Sequence of chain 1.K:
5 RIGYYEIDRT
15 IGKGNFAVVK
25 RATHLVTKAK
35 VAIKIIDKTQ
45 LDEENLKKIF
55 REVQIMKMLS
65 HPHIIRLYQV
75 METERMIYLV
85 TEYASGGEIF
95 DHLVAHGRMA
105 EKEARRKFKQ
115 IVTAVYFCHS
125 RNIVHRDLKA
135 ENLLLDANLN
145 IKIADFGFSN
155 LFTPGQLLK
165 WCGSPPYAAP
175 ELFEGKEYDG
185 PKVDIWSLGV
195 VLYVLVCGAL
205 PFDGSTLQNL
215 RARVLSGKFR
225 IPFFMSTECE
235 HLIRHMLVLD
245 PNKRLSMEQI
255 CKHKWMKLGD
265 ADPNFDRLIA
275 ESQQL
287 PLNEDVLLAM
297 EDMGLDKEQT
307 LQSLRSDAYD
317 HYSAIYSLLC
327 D

Binding-site contacts:
Ligand atom C33 contacts residue GLY91 of chain 1.K at 3.7 Å.
Ligand atom C3 contacts residue ALA148 of chain 1.K at 3.6 Å (hydrophobic).
Ligand atom C28 contacts residue ILE15 of chain 1.K at 3.6 Å (hydrophobic).
Ligand atom C4 contacts residue ALA148 of chain 1.K at 3.7 Å (hydrophobic).
Ligand atom F11 contacts residue THR85 of chain 1.K at 3.5 Å.
Ligand atom F11 contacts residue LYS38 of chain 1.K at 3.4 Å.
Ligand atom F10 contacts residue ALA36 of chain 1.K at 3.5 Å.
Ligand atom C1 contacts residue ASN136 of chain 1.K at 3.5 Å.
Ligand atom O14 contacts residue ASP149 of chain 1.K at 3.3 Å.
Ligand atom N35 contacts residue ILE15 of chain 1.K at 3.2 Å.
Ligand atom F10 contacts residue THR85 of chain 1.K at 3.1 Å.
Ligand atom F21 contacts residue GLY18 of chain 1.K at 3.6 Å.
Ligand atom C19 contacts residue LYS38 of chain 1.K at 3.7 Å.
Ligand atom C1 contacts residue GLU135 of chain 1.K at 3.5 Å.
Ligand atom C4 contacts residue LEU138 of chain 1.K at 3.7 Å (hydrophobic).
Ligand atom C16 contacts residue LYS38 of chain 1.K at 3.7 Å.
Ligand atom C23 contacts residue LEU138 of chain 1.K at 3.5 Å (hydrophobic).
Ligand atom C7 contacts residue VAL23 of chain 1.K at 3.8 Å (hydrophobic).
Ligand atom C30 contacts residue LEU138 of chain 1.K at 3.7 Å (hydrophobic).
Ligand atom N24 contacts residue TYR87 of chain 1.K at 3.6 Å.
Ligand atom N24 contacts residue ALA88 of chain 1.K at 3.1 Å (h-bond).
Ligand atom C23 contacts residue GLU86 of chain 1.K at 3.6 Å.
Ligand atom O14 contacts residue LYS38 of chain 1.K at 2.9 Å (salt-bridge).
Ligand atom C9 contacts residue THR85 of chain 1.K at 3.5 Å.
Ligand atom N15 contacts residue VAL23 of chain 1.K at 3.6 Å.
Ligand atom C18 contacts residue GLY18 of chain 1.K at 3.6 Å.
Ligand atom C22 contacts residue LEU138 of chain 1.K at 3.4 Å (hydrophobic).
Ligand atom F21 contacts residue LYS38 of chain 1.K at 3.3 Å.
Ligand atom N35 contacts residue ARG13 of chain 1.K at 3.2 Å (salt-bridge).
Ligand atom C18 contacts residue ASP149 of chain 1.K at 3.7 Å.
Ligand atom F21 contacts residue VAL23 of chain 1.K at 3.3 Å.
Ligand atom C32 contacts residue GLU92 of chain 1.K at 3.6 Å.
Ligand atom C16 contacts residue ASP149 of chain 1.K at 3.3 Å.
Ligand atom C26 contacts residue ALA88 of chain 1.K at 3.3 Å (hydrophobic).
Ligand atom C33 contacts residue ALA88 of chain 1.K at 3.3 Å (hydrophobic).
Ligand atom C26 contacts residue TYR87 of chain 1.K at 3.6 Å (hydrophobic).
Ligand atom C32 contacts residue GLY91 of chain 1.K at 3.7 Å.
Ligand atom C1 contacts residue ALA148 of chain 1.K at 3.7 Å (hydrophobic).
Ligand atom C19 contacts residue GLY18 of chain 1.K at 3.6 Å.
Ligand atom C6 contacts residue VAL23 of chain 1.K at 3.6 Å (hydrophobic).

A small-molecule ligand and the protein it binds are described below.
Small molecule (SMILES): COc1cc(-c2cnn3cc(C(C)(C)C#N)ccc23)cc(OC(F)F)c1C(=O)N[C@@H]1C[C@@H]1F